The small molecule below binds the protein below.
Small molecule (SMILES): CCOC(=O)CC[C@H](C[C@@H]1CCNC1=O)NC(=O)[C@@H](CC(=O)[C@@H](NC(=O)c1cc(C)on1)C(C)C)Cc1ccc(F)cc1

Sequence of chain 1.B:
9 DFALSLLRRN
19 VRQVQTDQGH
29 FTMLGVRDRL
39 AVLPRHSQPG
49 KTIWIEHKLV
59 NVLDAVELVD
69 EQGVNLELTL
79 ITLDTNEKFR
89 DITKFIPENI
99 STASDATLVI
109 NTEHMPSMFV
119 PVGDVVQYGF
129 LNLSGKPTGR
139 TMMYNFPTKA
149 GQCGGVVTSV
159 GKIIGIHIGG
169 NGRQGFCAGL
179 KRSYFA

Binding-site contacts:
Ligand atom O18 contacts residue GLY168 of chain 1.B at 3.4 Å (h-bond).
Ligand atom C14 contacts residue CYS151 of chain 1.B at 3.3 Å (hydrophobic).
Ligand atom C57 contacts residue SER132 of chain 1.B at 3.1 Å.
Ligand atom C08 contacts residue LEU131 of chain 1.B at 3.6 Å (hydrophobic).
Ligand atom N58 contacts residue GLY168 of chain 1.B at 3.0 Å (h-bond).
Ligand atom O4 contacts residue PHE174 of chain 1.B at 3.0 Å.
Ligand atom C16 contacts residue GLY167 of chain 1.B at 3.6 Å.
Ligand atom N12 contacts residue CYS151 of chain 1.B at 3.0 Å (h-bond).
Ligand atom C02 contacts residue SER132 of chain 1.B at 3.2 Å.
Ligand atom O60 contacts residue SER132 of chain 1.B at 2.9 Å (h-bond).
Ligand atom C15 contacts residue GLY168 of chain 1.B at 3.6 Å.
Ligand atom O03 contacts residue GLY167 of chain 1.B at 3.2 Å.
Ligand atom C20 contacts residue CYS151 of chain 1.B at 2.8 Å (hydrophobic).
Ligand atom C2 contacts residue ASN130 of chain 1.B at 3.5 Å.
Ligand atom F1 contacts residue ARG43 of chain 1.B at 3.1 Å.
Ligand atom N17 contacts residue THR146 of chain 1.B at 3.2 Å (h-bond).
Ligand atom C16 contacts residue GLY168 of chain 1.B at 3.3 Å.
Ligand atom O03 contacts residue GLY168 of chain 1.B at 3.2 Å (h-bond).
Ligand atom O23 contacts residue ALA148 of chain 1.B at 3.3 Å.
Ligand atom C19 contacts residue CYS151 of chain 1.B at 2.0 Å (hydrophobic).
Ligand atom O60 contacts residue ASN130 of chain 1.B at 3.4 Å (h-bond).
Ligand atom O18 contacts residue HIS165 of chain 1.B at 2.8 Å (h-bond).
Ligand atom N5 contacts residue ASN169 of chain 1.B at 3.5 Å.
Ligand atom O03 contacts residue LEU131 of chain 1.B at 3.5 Å.
Ligand atom O4 contacts residue ASN169 of chain 1.B at 3.5 Å.
Ligand atom O23 contacts residue EDO1 of chain 1.H at 3.4 Å (h-bond).
Ligand atom N5 contacts residue GLY168 of chain 1.B at 3.2 Å.
Ligand atom O18 contacts residue THR146 of chain 1.B at 2.8 Å (h-bond).
Ligand atom F1 contacts residue LYS134 of chain 1.B at 3.2 Å.
Ligand atom C13 contacts residue CYS151 of chain 1.B at 2.8 Å (hydrophobic).
Ligand atom O23 contacts residue GLY149 of chain 1.B at 3.0 Å (h-bond).
Ligand atom C83 contacts residue GLY168 of chain 1.B at 3.5 Å.
Ligand atom C78 contacts residue SER132 of chain 1.B at 3.4 Å.
Ligand atom N12 contacts residue ILE166 of chain 1.B at 3.3 Å (h-bond).
Ligand atom C20 contacts residue HIS44 of chain 1.B at 3.4 Å.
Ligand atom C82 contacts residue GLY168 of chain 1.B at 3.3 Å.
Ligand atom O18 contacts residue GLY167 of chain 1.B at 3.3 Å (h-bond).
Ligand atom C07 contacts residue HIS44 of chain 1.B at 3.3 Å.
Ligand atom C07 contacts residue LEU131 of chain 1.B at 3.5 Å (hydrophobic).
Ligand atom C01 contacts residue LEU131 of chain 1.B at 3.5 Å (hydrophobic).